The small molecule below binds the protein below.
Small molecule (SMILES): CCCCCCCO[C@H]1O[C@H](CO)[C@@H](F)[C@H](O)[C@@H]1O

Sequence of chain 1.A:
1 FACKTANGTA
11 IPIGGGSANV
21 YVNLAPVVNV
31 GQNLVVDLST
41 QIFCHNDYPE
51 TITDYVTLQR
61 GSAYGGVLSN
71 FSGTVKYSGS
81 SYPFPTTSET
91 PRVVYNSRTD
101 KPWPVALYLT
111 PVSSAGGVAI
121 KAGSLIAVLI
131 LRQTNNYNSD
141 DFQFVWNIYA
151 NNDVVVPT

Binding-site contacts:
Ligand atom C6 contacts residue TYR48 of chain 1.A at 3.7 Å (hydrophobic).
Ligand atom O3 contacts residue ASP140 of chain 1.A at 2.7 Å (salt-bridge).
Ligand atom CAO contacts residue TYR48 of chain 1.A at 3.7 Å (hydrophobic).
Ligand atom F4 contacts residue ASN135 of chain 1.A at 3.0 Å.
Ligand atom C4 contacts residue PHE1 of chain 1.A at 3.9 Å (hydrophobic).
Ligand atom CAQ contacts residue TYR48 of chain 1.A at 3.8 Å (hydrophobic).
Ligand atom C6 contacts residue PHE1 of chain 1.A at 3.7 Å (hydrophobic).
Ligand atom CAP contacts residue TYR48 of chain 1.A at 3.6 Å (hydrophobic).
Ligand atom F4 contacts residue GLN133 of chain 1.A at 3.9 Å.
Ligand atom CAQ contacts residue TYR137 of chain 1.A at 3.4 Å (hydrophobic).
Ligand atom O2 contacts residue ILE13 of chain 1.A at 3.7 Å.
Ligand atom C4 contacts residue ASN135 of chain 1.A at 4.0 Å.
Ligand atom C4 contacts residue GLN133 of chain 1.A at 3.8 Å.
Ligand atom O6 contacts residue ASN46 of chain 1.A at 3.2 Å (h-bond).
Ligand atom O3 contacts residue GLN133 of chain 1.A at 3.0 Å (h-bond).
Ligand atom O6 contacts residue ASP47 of chain 1.A at 2.9 Å (salt-bridge).
Ligand atom O3 contacts residue PHE142 of chain 1.A at 3.9 Å.
Ligand atom CAN contacts residue TYR48 of chain 1.A at 3.7 Å (hydrophobic).
Ligand atom CAR contacts residue TYR48 of chain 1.A at 3.7 Å (hydrophobic).
Ligand atom C6 contacts residue ASP47 of chain 1.A at 3.6 Å.
Ligand atom C4 contacts residue ASP54 of chain 1.A at 3.3 Å.
Ligand atom O6 contacts residue PHE1 of chain 1.A at 2.7 Å (h-bond).
Ligand atom C3 contacts residue GLN133 of chain 1.A at 4.0 Å.
Ligand atom C2 contacts residue ASP140 of chain 1.A at 3.9 Å.
Ligand atom O5 contacts residue PHE1 of chain 1.A at 2.8 Å (h-bond).
Ligand atom O6 contacts residue ASP54 of chain 1.A at 2.6 Å (salt-bridge).
Ligand atom C2 contacts residue ILE13 of chain 1.A at 3.9 Å (hydrophobic).
Ligand atom O3 contacts residue ASN135 of chain 1.A at 3.3 Å (h-bond).
Ligand atom F4 contacts residue ILE52 of chain 1.A at 3.3 Å.
Ligand atom O5 contacts residue ASP47 of chain 1.A at 3.7 Å.
Ligand atom C6 contacts residue ASP54 of chain 1.A at 3.3 Å.
Ligand atom C6 contacts residue ASN46 of chain 1.A at 3.2 Å.
Ligand atom F4 contacts residue ASP54 of chain 1.A at 3.1 Å.
Ligand atom C3 contacts residue ASP140 of chain 1.A at 3.3 Å.
Ligand atom O2 contacts residue PHE1 of chain 1.A at 2.7 Å (h-bond).
Ligand atom C5 contacts residue PHE1 of chain 1.A at 3.6 Å (hydrophobic).
Ligand atom C5 contacts residue ILE52 of chain 1.A at 3.9 Å (hydrophobic).
Ligand atom C2 contacts residue PHE1 of chain 1.A at 3.7 Å (hydrophobic).
Ligand atom C1 contacts residue PHE1 of chain 1.A at 3.5 Å (hydrophobic).
Ligand atom C3 contacts residue ASN135 of chain 1.A at 3.9 Å.